The protein below binds the small molecule below.
Small molecule (SMILES): CCOC(=O)C1=C(COCCN)NC(C)=C(C(=O)OC)C1c1ccccc1Cl

Binding-site contacts:
Ligand atom CAU contacts residue VAL458 of chain 1.B at 3.6 Å (hydrophobic).
Ligand atom CAA contacts residue PHE96 of chain 1.B at 3.4 Å (hydrophobic).
Ligand atom CAL contacts residue PHE278 of chain 1.B at 3.7 Å (hydrophobic).
Ligand atom CAI contacts residue PHE278 of chain 1.B at 4.0 Å (hydrophobic).
Ligand atom CAM contacts residue ILE95 of chain 1.B at 3.8 Å (hydrophobic).
Ligand atom CAB contacts residue VAL458 of chain 1.B at 3.6 Å (hydrophobic).
Ligand atom NAD contacts residue THR283 of chain 1.B at 3.9 Å.
Ligand atom CAA contacts residue ILE82 of chain 1.B at 3.7 Å (hydrophobic).
Ligand atom NAD contacts residue HEM1 of chain 1.F at 2.2 Å.
Ligand atom CAO contacts residue ALA279 of chain 1.B at 3.4 Å (hydrophobic).
Ligand atom CAW contacts residue PHE187 of chain 1.B at 3.8 Å (hydrophobic).
Ligand atom OAQ contacts residue PHE187 of chain 1.B at 3.8 Å.
Ligand atom CAJ contacts residue ILE82 of chain 1.B at 4.0 Å (hydrophobic).
Ligand atom OAE contacts residue VAL458 of chain 1.B at 3.5 Å.
Ligand atom CAN contacts residue THR283 of chain 1.B at 4.1 Å.
Ligand atom CAO contacts residue THR283 of chain 1.B at 3.9 Å.
Ligand atom CLAG contacts residue VAL458 of chain 1.B at 3.5 Å.
Ligand atom NAD contacts residue ALA279 of chain 1.B at 3.5 Å (h-bond).
Ligand atom CAM contacts residue ALA279 of chain 1.B at 2.9 Å (hydrophobic).
Ligand atom CAX contacts residue VAL458 of chain 1.B at 3.9 Å (hydrophobic).
Ligand atom CAI contacts residue ILE190 of chain 1.B at 4.0 Å (hydrophobic).
Ligand atom NAP contacts residue GLU282 of chain 1.B at 4.0 Å.
Ligand atom CAO contacts residue PHE187 of chain 1.B at 4.0 Å (hydrophobic).
Ligand atom NAP contacts residue LEU344 of chain 1.B at 3.8 Å.
Ligand atom CAB contacts residue SER191 of chain 1.B at 3.5 Å.
Ligand atom CAN contacts residue ALA279 of chain 1.B at 3.6 Å (hydrophobic).
Ligand atom CAC contacts residue GLU282 of chain 1.B at 3.6 Å.
Ligand atom CAW contacts residue THR281 of chain 1.B at 4.0 Å.
Ligand atom OAR contacts residue THR281 of chain 1.B at 3.8 Å.
Ligand atom NAP contacts residue PHE187 of chain 1.B at 4.0 Å.
Ligand atom OAR contacts residue ALA279 of chain 1.B at 3.3 Å (h-bond).
Ligand atom CAT contacts residue PHE187 of chain 1.B at 3.6 Å (hydrophobic).
Ligand atom CAO contacts residue THR281 of chain 1.B at 3.2 Å.
Ligand atom OAR contacts residue THR283 of chain 1.B at 3.0 Å (h-bond).
Ligand atom CAM contacts residue HEM1 of chain 1.F at 3.5 Å.
Ligand atom CAX contacts residue PHE187 of chain 1.B at 4.0 Å (hydrophobic).
Ligand atom CAC contacts residue PHE187 of chain 1.B at 3.6 Å (hydrophobic).
Ligand atom CAH contacts residue ILE82 of chain 1.B at 3.6 Å (hydrophobic).
Ligand atom CAN contacts residue LEU344 of chain 1.B at 3.8 Å (hydrophobic).
Ligand atom OAF contacts residue ALA279 of chain 1.B at 3.9 Å.

Sequence of chain 1.B:
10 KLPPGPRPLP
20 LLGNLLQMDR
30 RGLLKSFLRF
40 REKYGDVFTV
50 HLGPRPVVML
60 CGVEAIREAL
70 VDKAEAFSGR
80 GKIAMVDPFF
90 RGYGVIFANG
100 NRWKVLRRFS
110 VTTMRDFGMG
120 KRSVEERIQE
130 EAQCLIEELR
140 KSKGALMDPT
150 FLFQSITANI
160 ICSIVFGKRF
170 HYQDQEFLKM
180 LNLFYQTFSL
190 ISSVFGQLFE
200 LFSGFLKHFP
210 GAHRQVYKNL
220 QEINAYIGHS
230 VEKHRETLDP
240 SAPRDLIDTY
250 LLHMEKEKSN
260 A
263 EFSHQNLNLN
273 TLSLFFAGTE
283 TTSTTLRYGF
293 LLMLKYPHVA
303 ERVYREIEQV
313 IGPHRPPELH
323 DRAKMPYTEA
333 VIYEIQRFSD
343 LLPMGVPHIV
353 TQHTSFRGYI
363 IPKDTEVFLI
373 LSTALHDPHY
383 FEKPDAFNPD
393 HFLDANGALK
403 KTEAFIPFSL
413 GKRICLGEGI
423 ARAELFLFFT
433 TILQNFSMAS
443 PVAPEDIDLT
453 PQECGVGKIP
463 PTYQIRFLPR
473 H